Binding-site contacts:
Ligand atom O5 contacts residue THR618 of chain 1.B at 4.0 Å.
Ligand atom C1 contacts residue THR618 of chain 1.B at 4.4 Å.
Ligand atom C4 contacts residue ASN616 of chain 1.B at 4.2 Å.
Ligand atom O5 contacts residue ASN616 of chain 1.B at 2.3 Å (h-bond).
Ligand atom C8 contacts residue ASN616 of chain 1.B at 4.3 Å.
Ligand atom C3 contacts residue ASN616 of chain 1.B at 3.8 Å.
Ligand atom O7 contacts residue ASN616 of chain 1.B at 2.6 Å (h-bond).
Ligand atom C1 contacts residue ASN616 of chain 1.B at 1.4 Å.
Ligand atom C5 contacts residue THR618 of chain 1.B at 4.4 Å.
Ligand atom O6 contacts residue THR618 of chain 1.B at 3.9 Å.
Ligand atom C2 contacts residue ASN616 of chain 1.B at 2.4 Å.
Ligand atom C5 contacts residue ASN616 of chain 1.B at 3.6 Å.
Ligand atom N2 contacts residue ASN616 of chain 1.B at 2.9 Å (h-bond).
Ligand atom C7 contacts residue ASN616 of chain 1.B at 3.0 Å.

The protein below binds the small molecule below.
Small molecule (SMILES): CC(=O)N[C@@H]1[C@@H](O)[C@H](O)[C@@H](CO)O[C@H]1O

Sequence of chain 1.B:
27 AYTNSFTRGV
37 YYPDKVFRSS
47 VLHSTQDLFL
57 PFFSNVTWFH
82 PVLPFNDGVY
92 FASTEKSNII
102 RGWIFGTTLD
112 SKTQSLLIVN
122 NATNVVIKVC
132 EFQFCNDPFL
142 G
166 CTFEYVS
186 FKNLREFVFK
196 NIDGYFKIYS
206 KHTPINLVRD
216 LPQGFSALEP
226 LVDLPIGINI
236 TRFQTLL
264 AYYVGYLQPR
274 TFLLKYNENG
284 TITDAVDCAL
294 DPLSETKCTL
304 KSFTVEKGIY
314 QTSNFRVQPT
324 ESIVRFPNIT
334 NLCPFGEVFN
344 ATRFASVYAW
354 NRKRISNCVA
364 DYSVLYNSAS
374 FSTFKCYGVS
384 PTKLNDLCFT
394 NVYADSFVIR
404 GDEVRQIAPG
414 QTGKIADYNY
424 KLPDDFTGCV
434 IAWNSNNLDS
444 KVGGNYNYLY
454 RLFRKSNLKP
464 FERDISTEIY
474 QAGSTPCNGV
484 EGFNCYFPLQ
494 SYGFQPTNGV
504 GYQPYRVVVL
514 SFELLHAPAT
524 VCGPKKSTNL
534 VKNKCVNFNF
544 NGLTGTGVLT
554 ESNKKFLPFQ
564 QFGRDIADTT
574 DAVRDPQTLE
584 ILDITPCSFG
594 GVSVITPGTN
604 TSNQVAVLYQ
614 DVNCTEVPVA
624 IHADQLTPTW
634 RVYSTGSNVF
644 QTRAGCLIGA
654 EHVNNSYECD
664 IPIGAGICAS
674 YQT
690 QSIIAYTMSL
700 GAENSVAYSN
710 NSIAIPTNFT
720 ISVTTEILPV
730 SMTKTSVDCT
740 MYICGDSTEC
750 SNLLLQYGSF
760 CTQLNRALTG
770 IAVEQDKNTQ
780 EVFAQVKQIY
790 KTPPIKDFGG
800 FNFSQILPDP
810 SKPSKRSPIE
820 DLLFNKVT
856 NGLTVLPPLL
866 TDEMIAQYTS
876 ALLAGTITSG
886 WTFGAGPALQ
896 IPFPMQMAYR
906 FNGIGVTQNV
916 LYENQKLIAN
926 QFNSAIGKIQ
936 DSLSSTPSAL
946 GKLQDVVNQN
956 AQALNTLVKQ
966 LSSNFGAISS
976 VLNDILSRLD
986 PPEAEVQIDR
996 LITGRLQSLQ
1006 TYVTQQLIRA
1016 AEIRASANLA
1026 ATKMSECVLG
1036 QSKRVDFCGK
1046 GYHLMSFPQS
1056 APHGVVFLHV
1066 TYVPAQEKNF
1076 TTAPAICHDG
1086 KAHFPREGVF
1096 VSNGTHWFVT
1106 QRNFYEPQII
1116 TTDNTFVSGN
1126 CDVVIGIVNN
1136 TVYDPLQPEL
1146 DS